A small-molecule ligand and the protein it binds are described below.
Small molecule (SMILES): OC[C@H]1O[C@H](O[C@@H]2[C@H](O)[C@@H](O)O[C@H](CO)[C@H]2O)[C@@H](O)[C@@H](O)[C@@H]1O

Sequence of chain 2.A:
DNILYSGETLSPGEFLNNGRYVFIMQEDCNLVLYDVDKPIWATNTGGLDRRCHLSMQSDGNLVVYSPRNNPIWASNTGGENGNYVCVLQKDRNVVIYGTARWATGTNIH

Sequence of chain 1.A:
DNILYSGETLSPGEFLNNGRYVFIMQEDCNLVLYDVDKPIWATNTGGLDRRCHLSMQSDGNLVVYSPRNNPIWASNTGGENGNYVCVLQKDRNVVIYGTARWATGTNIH

Binding-site contacts:
Ligand atom O2 contacts residue GLN89 of chain 1.A at 3.2 Å (h-bond).
Ligand atom C3 contacts residue ASN83 of chain 2.A at 4.1 Å.
Ligand atom O4 contacts residue ASN83 of chain 2.A at 3.3 Å.
Ligand atom C2 contacts residue ASN83 of chain 2.A at 4.0 Å.
Ligand atom C4 contacts residue ASN83 of chain 2.A at 4.2 Å.
Ligand atom O3 contacts residue ASP91 of chain 1.A at 3.9 Å.
Ligand atom C6 contacts residue ASN93 of chain 1.A at 4.3 Å.
Ligand atom O3 contacts residue TYR97 of chain 1.A at 3.6 Å.
Ligand atom O4 contacts residue ALA100 of chain 2.A at 4.1 Å.
Ligand atom O4 contacts residue GLN89 of chain 1.A at 4.5 Å.
Ligand atom C4 contacts residue VAL95 of chain 1.A at 4.1 Å (hydrophobic).
Ligand atom C6 contacts residue VAL95 of chain 1.A at 4.3 Å (hydrophobic).
Ligand atom O6 contacts residue ALA103 of chain 2.A at 3.8 Å.
Ligand atom O4 contacts residue TYR97 of chain 1.A at 2.9 Å (h-bond).
Ligand atom C2 contacts residue GLN89 of chain 1.A at 4.1 Å.
Ligand atom C4 contacts residue ASN93 of chain 1.A at 4.2 Å.
Ligand atom C3 contacts residue ASP91 of chain 1.A at 4.3 Å.
Ligand atom C2 contacts residue ASP91 of chain 1.A at 3.4 Å.
Ligand atom C6 contacts residue HIS109 of chain 2.A at 4.4 Å.
Ligand atom O3 contacts residue GLN89 of chain 1.A at 2.9 Å (h-bond).
Ligand atom O5 contacts residue ASN93 of chain 1.A at 3.2 Å (h-bond).
Ligand atom O4 contacts residue VAL95 of chain 1.A at 4.0 Å.
Ligand atom O4 contacts residue ASN107 of chain 2.A at 3.4 Å (h-bond).
Ligand atom C1 contacts residue ASN93 of chain 1.A at 3.6 Å.
Ligand atom C4 contacts residue TYR97 of chain 1.A at 3.8 Å (hydrophobic).
Ligand atom O4 contacts residue HIS109 of chain 2.A at 3.6 Å.
Ligand atom C5 contacts residue ASN93 of chain 1.A at 4.0 Å.
Ligand atom C6 contacts residue ALA100 of chain 2.A at 3.9 Å (hydrophobic).
Ligand atom C2 contacts residue ASN93 of chain 1.A at 3.9 Å.
Ligand atom C4 contacts residue GLN89 of chain 1.A at 4.1 Å.
Ligand atom C3 contacts residue GLN89 of chain 1.A at 3.9 Å.
Ligand atom C1 contacts residue ASN107 of chain 2.A at 4.2 Å.
Ligand atom C6 contacts residue ALA103 of chain 2.A at 4.2 Å (hydrophobic).
Ligand atom O2 contacts residue ASP91 of chain 1.A at 2.6 Å (salt-bridge).
Ligand atom C5 contacts residue ASN83 of chain 2.A at 4.0 Å.
Ligand atom O2 contacts residue ASN93 of chain 1.A at 3.1 Å (h-bond).
Ligand atom O2 contacts residue ASN107 of chain 2.A at 3.9 Å.
Ligand atom C6 contacts residue ASN83 of chain 2.A at 4.4 Å.
Ligand atom C3 contacts residue TYR97 of chain 1.A at 4.3 Å (hydrophobic).
Ligand atom O2 contacts residue ASN83 of chain 2.A at 3.2 Å (h-bond).